Sequence of chain 1.F:
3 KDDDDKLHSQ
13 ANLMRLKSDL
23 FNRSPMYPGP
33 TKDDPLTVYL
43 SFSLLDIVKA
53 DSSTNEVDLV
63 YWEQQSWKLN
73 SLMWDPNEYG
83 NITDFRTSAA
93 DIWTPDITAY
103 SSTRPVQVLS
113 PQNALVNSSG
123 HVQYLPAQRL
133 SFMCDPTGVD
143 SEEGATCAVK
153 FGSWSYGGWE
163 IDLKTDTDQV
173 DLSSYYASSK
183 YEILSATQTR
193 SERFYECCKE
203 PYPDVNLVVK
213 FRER

The small molecule below binds the protein below.
Small molecule (SMILES): CCN1C[C@]2(COC(=O)c3ccccc3N3C(=O)C[C@H](C)C3=O)CC[C@H](OC)[C@@]34[C@@H]5C[C@H]6[C@H](OC)[C@@H]5[C@](O)(C[C@@H]6OC)[C@@](O)([C@@H](OC)[C@H]23)[C@@H]14

Sequence of chain 1.G:
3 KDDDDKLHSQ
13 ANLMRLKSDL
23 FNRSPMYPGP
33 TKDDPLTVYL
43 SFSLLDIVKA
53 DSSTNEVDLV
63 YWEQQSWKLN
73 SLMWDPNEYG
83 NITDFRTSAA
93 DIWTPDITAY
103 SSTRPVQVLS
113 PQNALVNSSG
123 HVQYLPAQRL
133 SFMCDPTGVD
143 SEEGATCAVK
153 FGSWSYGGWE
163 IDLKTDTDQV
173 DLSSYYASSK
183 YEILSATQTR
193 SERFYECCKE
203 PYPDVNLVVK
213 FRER

Binding-site contacts:
Ligand atom C21 contacts residue SER155 of chain 1.G at 3.5 Å.
Ligand atom C22 contacts residue TYR204 of chain 1.G at 3.6 Å (hydrophobic).
Ligand atom C3 contacts residue ARG195 of chain 1.G at 3.8 Å.
Ligand atom C25 contacts residue TRP156 of chain 1.G at 3.4 Å (hydrophobic).
Ligand atom C23 contacts residue TRP156 of chain 1.G at 3.5 Å (hydrophobic).
Ligand atom N23 contacts residue TRP156 of chain 1.G at 3.0 Å (h-bond).
Ligand atom C37 contacts residue GLN125 of chain 1.F at 3.1 Å.
Ligand atom C4 contacts residue ASP206 of chain 1.G at 3.0 Å.
Ligand atom C13 contacts residue TYR102 of chain 1.G at 3.4 Å (hydrophobic).
Ligand atom C5 contacts residue LYS152 of chain 1.G at 3.3 Å.
Ligand atom C22 contacts residue TRP156 of chain 1.G at 3.6 Å (hydrophobic).
Ligand atom O19 contacts residue TRP156 of chain 1.G at 2.8 Å (h-bond).
Ligand atom C2 contacts residue TYR102 of chain 1.G at 3.3 Å (hydrophobic).
Ligand atom O11 contacts residue LYS152 of chain 1.G at 2.8 Å (salt-bridge).
Ligand atom C33 contacts residue TYR204 of chain 1.G at 3.4 Å (hydrophobic).
Ligand atom C5 contacts residue ARG195 of chain 1.G at 3.0 Å.
Ligand atom C24 contacts residue TRP156 of chain 1.G at 3.2 Å (hydrophobic).
Ligand atom C8 contacts residue ARG195 of chain 1.G at 3.5 Å.
Ligand atom C20 contacts residue TYR102 of chain 1.G at 3.7 Å (hydrophobic).
Ligand atom C3 contacts residue ASP206 of chain 1.G at 2.8 Å.
Ligand atom C21 contacts residue TYR102 of chain 1.G at 3.3 Å (hydrophobic).
Ligand atom C4 contacts residue LYS152 of chain 1.G at 3.4 Å.
Ligand atom C9 contacts residue SER176 of chain 1.F at 3.5 Å.
Ligand atom C4 contacts residue ARG195 of chain 1.G at 3.1 Å.
Ligand atom C29 contacts residue TRP64 of chain 1.F at 3.3 Å (hydrophobic).
Ligand atom O8 contacts residue ARG195 of chain 1.G at 3.1 Å (salt-bridge).
Ligand atom C6 contacts residue ARG195 of chain 1.G at 3.5 Å.
Ligand atom C11 contacts residue LYS152 of chain 1.G at 3.4 Å.
Ligand atom C24 contacts residue LEU127 of chain 1.F at 3.5 Å (hydrophobic).
Ligand atom O13 contacts residue TYR102 of chain 1.G at 3.4 Å.
Ligand atom C1 contacts residue TYR102 of chain 1.G at 3.4 Å (hydrophobic).
Ligand atom C17 contacts residue TYR197 of chain 1.G at 3.8 Å (hydrophobic).
Ligand atom C20 contacts residue SER155 of chain 1.G at 3.6 Å.
Ligand atom C22 contacts residue SER157 of chain 1.G at 3.7 Å.
Ligand atom O13 contacts residue TRP64 of chain 1.F at 3.4 Å.
Ligand atom C15 contacts residue TRP156 of chain 1.G at 3.7 Å (hydrophobic).
Ligand atom O8 contacts residue SER176 of chain 1.F at 3.5 Å (h-bond).
Ligand atom C22 contacts residue TYR158 of chain 1.G at 3.3 Å (hydrophobic).
Ligand atom N7 contacts residue ARG195 of chain 1.G at 3.7 Å.
Ligand atom O27 contacts residue LEU127 of chain 1.F at 3.0 Å.